A small-molecule ligand and the protein it binds are described below.
Small molecule (SMILES): COc1cc(NC(=O)Cn2ncc3c(=O)oc4ccccc4c32)ccc1Cl

Sequence of chain 1.A:
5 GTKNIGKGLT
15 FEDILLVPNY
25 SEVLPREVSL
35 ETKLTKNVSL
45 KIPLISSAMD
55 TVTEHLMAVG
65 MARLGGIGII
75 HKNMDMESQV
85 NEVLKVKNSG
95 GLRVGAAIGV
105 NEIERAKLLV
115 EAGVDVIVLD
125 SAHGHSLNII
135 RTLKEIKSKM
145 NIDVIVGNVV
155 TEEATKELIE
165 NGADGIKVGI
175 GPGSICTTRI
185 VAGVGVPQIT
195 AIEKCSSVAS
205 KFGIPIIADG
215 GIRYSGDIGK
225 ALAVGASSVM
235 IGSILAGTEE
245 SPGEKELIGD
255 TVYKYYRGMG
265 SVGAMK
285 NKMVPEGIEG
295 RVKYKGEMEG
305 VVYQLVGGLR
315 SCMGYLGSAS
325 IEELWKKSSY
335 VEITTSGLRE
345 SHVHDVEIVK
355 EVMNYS

Binding-site contacts:
Ligand atom C22 contacts residue GLY264 of chain 1.B at 3.4 Å.
Ligand atom C2 contacts residue PRO29 of chain 1.A at 3.9 Å (hydrophobic).
Ligand atom C11 contacts residue GLU290 of chain 1.B at 3.8 Å.
Ligand atom O4 contacts residue GLY264 of chain 1.B at 3.6 Å.
Ligand atom C23 contacts residue GLU290 of chain 1.B at 3.4 Å.
Ligand atom C3 contacts residue SER315 of chain 1.A at 3.5 Å.
Ligand atom C25 contacts residue ALA126 of chain 1.B at 4.0 Å (hydrophobic).
Ligand atom C13 contacts residue GLU290 of chain 1.B at 3.9 Å.
Ligand atom CL contacts residue GLY318 of chain 1.A at 3.3 Å.
Ligand atom O3 contacts residue GLY264 of chain 1.B at 3.4 Å (h-bond).
Ligand atom C23 contacts residue ALA126 of chain 1.B at 3.5 Å (hydrophobic).
Ligand atom C8 contacts residue HIS127 of chain 1.B at 3.8 Å.
Ligand atom C24 contacts residue IMP1 of chain 1.G at 3.8 Å.
Ligand atom C2 contacts residue TYR319 of chain 1.A at 3.5 Å (hydrophobic).
Ligand atom C17 contacts residue GLY264 of chain 1.B at 3.5 Å.
Ligand atom C11 contacts residue ALA126 of chain 1.B at 4.0 Å (hydrophobic).
Ligand atom C8 contacts residue SER125 of chain 1.B at 3.3 Å.
Ligand atom C24 contacts residue TYR319 of chain 1.A at 3.8 Å (hydrophobic).
Ligand atom O4 contacts residue MET263 of chain 1.B at 3.0 Å (h-bond).
Ligand atom N1 contacts residue GLU290 of chain 1.B at 3.1 Å (salt-bridge).
Ligand atom C1 contacts residue PRO29 of chain 1.A at 3.9 Å (hydrophobic).
Ligand atom C24 contacts residue GLU290 of chain 1.B at 3.5 Å.
Ligand atom O3 contacts residue MET263 of chain 1.B at 3.7 Å.
Ligand atom C25 contacts residue IMP1 of chain 1.G at 3.2 Å.
Ligand atom C3 contacts residue GLU290 of chain 1.B at 3.7 Å.
Ligand atom C4 contacts residue GLU290 of chain 1.B at 3.8 Å.
Ligand atom C24 contacts residue ALA126 of chain 1.B at 3.4 Å (hydrophobic).
Ligand atom N3 contacts residue MET269 of chain 1.B at 3.9 Å.
Ligand atom C26 contacts residue IMP1 of chain 1.G at 3.5 Å.
Ligand atom C19 contacts residue GLY264 of chain 1.B at 4.0 Å.
Ligand atom C18 contacts residue GLY264 of chain 1.B at 3.8 Å.
Ligand atom C3 contacts residue TYR319 of chain 1.A at 3.3 Å (hydrophobic).
Ligand atom C22 contacts residue MET263 of chain 1.B at 3.5 Å (hydrophobic).
Ligand atom C2 contacts residue SER315 of chain 1.A at 3.6 Å.
Ligand atom O2 contacts residue ALA126 of chain 1.B at 3.2 Å.
Ligand atom C20 contacts residue GLY264 of chain 1.B at 3.9 Å.
Ligand atom CL contacts residue TYR319 of chain 1.A at 3.6 Å.
Ligand atom CL contacts residue HIS127 of chain 1.B at 3.6 Å.
Ligand atom C24 contacts residue THR182 of chain 1.B at 3.7 Å.
Ligand atom C16 contacts residue MET269 of chain 1.B at 3.8 Å (hydrophobic).

Sequence of chain 1.B:
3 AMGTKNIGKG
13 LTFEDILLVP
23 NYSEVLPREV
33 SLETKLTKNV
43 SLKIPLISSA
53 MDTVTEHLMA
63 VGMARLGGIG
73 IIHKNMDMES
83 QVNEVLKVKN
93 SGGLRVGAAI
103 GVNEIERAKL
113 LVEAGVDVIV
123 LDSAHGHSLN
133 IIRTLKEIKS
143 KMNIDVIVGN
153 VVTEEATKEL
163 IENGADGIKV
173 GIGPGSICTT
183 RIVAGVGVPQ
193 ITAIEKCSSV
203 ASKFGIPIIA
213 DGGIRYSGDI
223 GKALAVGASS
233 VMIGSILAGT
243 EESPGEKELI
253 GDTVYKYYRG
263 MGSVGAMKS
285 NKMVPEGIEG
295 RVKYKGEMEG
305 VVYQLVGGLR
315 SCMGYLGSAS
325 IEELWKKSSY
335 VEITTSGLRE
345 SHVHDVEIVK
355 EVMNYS